A small-molecule ligand and the protein it binds are described below.
Small molecule (SMILES): C=CC[N+]1([C@H]2C[C@H]3[C@@H]4CC[C@H]5C[C@H](O)[C@@H](N6CCOCC6)C[C@]5(C)[C@H]4CC[C@]3(C)[C@H]2OC(C)=O)CCCC1

Binding-site contacts:
Ligand atom C22 contacts residue TYR111 of chain 1.E at 4.1 Å (hydrophobic).
Ligand atom C13 contacts residue TYR198 of chain 1.D at 4.1 Å (hydrophobic).
Ligand atom O5 contacts residue TRP149 of chain 1.D at 4.0 Å.
Ligand atom C33 contacts residue TYR198 of chain 1.D at 4.0 Å (hydrophobic).
Ligand atom C34 contacts residue TYR198 of chain 1.D at 4.1 Å (hydrophobic).
Ligand atom O20 contacts residue CYS192 of chain 1.D at 3.5 Å.
Ligand atom C4 contacts residue TYR198 of chain 1.D at 4.1 Å (hydrophobic).
Ligand atom C6 contacts residue THR150 of chain 1.D at 4.3 Å.
Ligand atom C36 contacts residue TRP55 of chain 1.E at 4.0 Å (hydrophobic).
Ligand atom C1 contacts residue TYR198 of chain 1.D at 3.9 Å (hydrophobic).
Ligand atom C3 contacts residue TYR198 of chain 1.D at 4.0 Å (hydrophobic).
Ligand atom C6 contacts residue TRP149 of chain 1.D at 3.4 Å (hydrophobic).
Ligand atom C36 contacts residue LEU119 of chain 1.E at 4.0 Å (hydrophobic).
Ligand atom C33 contacts residue TYR190 of chain 1.D at 3.5 Å (hydrophobic).
Ligand atom C11 contacts residue LEU109 of chain 1.E at 4.2 Å (hydrophobic).
Ligand atom C10 contacts residue TYR117 of chain 1.E at 3.6 Å (hydrophobic).
Ligand atom C37 contacts residue TYR93 of chain 1.D at 3.6 Å (hydrophobic).
Ligand atom O5 contacts residue LEU119 of chain 1.E at 3.9 Å.
Ligand atom O20 contacts residue CYS193 of chain 1.D at 4.3 Å.
Ligand atom C27 contacts residue TYR111 of chain 1.E at 3.3 Å (hydrophobic).
Ligand atom C35 contacts residue LEU119 of chain 1.E at 3.6 Å (hydrophobic).
Ligand atom C38 contacts residue TRP149 of chain 1.D at 3.7 Å (hydrophobic).
Ligand atom C7 contacts residue LEU109 of chain 1.E at 4.3 Å (hydrophobic).
Ligand atom C7 contacts residue TRP149 of chain 1.D at 3.5 Å (hydrophobic).
Ligand atom C18 contacts residue CYS192 of chain 1.D at 4.1 Å (hydrophobic).
Ligand atom O8 contacts residue THR150 of chain 1.D at 4.0 Å.
Ligand atom C7 contacts residue THR150 of chain 1.D at 3.9 Å.
Ligand atom C2 contacts residue TYR190 of chain 1.D at 4.4 Å (hydrophobic).
Ligand atom C36 contacts residue TRP149 of chain 1.D at 3.9 Å (hydrophobic).
Ligand atom C38 contacts residue TYR93 of chain 1.D at 4.2 Å (hydrophobic).
Ligand atom C32 contacts residue TYR190 of chain 1.D at 3.3 Å (hydrophobic).
Ligand atom C10 contacts residue LEU119 of chain 1.E at 3.8 Å (hydrophobic).
Ligand atom C34 contacts residue TYR190 of chain 1.D at 3.3 Å (hydrophobic).
Ligand atom O8 contacts residue TRP149 of chain 1.D at 3.3 Å (h-bond).
Ligand atom C19 contacts residue CYS192 of chain 1.D at 4.3 Å (hydrophobic).
Ligand atom C15 contacts residue TYR190 of chain 1.D at 4.4 Å (hydrophobic).
Ligand atom C37 contacts residue TRP149 of chain 1.D at 4.0 Å (hydrophobic).
Ligand atom C11 contacts residue TYR198 of chain 1.D at 4.0 Å (hydrophobic).
Ligand atom C26 contacts residue TYR111 of chain 1.E at 3.4 Å (hydrophobic).
Ligand atom O8 contacts residue LEU119 of chain 1.E at 4.2 Å.

Sequence of chain 1.E:
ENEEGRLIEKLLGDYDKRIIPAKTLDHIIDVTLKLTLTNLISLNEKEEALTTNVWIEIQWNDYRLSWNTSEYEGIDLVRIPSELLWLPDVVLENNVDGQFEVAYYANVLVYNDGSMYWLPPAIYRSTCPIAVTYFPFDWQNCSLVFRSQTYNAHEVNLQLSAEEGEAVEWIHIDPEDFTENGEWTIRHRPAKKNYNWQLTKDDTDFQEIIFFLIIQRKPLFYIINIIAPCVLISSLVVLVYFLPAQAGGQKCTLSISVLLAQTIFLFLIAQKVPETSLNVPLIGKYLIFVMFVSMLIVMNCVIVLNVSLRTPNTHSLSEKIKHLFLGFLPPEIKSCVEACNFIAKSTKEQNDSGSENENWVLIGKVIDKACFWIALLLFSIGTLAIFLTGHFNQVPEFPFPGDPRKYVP

Sequence of chain 1.D:
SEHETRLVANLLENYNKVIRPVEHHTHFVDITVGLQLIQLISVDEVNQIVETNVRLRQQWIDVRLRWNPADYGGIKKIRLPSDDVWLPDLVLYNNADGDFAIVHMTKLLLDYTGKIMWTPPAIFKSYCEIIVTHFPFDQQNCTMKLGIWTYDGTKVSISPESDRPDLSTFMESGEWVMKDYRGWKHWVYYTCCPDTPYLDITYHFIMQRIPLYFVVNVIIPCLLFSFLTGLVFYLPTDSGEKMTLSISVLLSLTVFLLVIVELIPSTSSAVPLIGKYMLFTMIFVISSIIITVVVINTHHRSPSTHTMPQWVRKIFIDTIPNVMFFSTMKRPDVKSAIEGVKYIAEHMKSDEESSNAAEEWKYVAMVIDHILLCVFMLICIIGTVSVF